Sequence of chain 1.E:
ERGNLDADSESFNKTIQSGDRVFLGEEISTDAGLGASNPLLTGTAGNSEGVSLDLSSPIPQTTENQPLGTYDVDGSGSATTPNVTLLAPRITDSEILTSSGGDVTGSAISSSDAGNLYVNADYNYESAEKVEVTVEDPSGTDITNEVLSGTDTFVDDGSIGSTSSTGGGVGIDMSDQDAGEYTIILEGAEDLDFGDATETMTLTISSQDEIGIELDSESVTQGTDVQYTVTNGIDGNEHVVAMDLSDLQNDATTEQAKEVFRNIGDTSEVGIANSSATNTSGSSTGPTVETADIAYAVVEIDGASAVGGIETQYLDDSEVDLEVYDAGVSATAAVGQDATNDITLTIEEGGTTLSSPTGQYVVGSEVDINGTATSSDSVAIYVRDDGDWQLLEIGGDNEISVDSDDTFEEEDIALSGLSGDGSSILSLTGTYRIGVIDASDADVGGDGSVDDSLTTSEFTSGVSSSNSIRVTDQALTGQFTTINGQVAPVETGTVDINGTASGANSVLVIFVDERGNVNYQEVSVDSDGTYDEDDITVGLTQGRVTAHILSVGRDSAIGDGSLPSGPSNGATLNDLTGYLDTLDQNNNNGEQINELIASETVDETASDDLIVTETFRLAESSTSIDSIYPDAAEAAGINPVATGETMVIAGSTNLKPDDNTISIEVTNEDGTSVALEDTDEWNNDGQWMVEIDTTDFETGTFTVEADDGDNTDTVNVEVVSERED

Binding-site contacts:
Ligand atom C4 contacts residue ASN274 of chain 1.E at 4.1 Å.
Ligand atom C3 contacts residue THR291 of chain 1.E at 4.2 Å.
Ligand atom C5 contacts residue ALA277 of chain 1.E at 3.9 Å (hydrophobic).
Ligand atom C5 contacts residue PRO287 of chain 1.E at 4.2 Å (hydrophobic).
Ligand atom C1 contacts residue THR291 of chain 1.E at 3.9 Å.
Ligand atom O6 contacts residue GLY286 of chain 1.E at 3.2 Å.
Ligand atom C2 contacts residue SER276 of chain 1.E at 4.1 Å.
Ligand atom C6 contacts residue ALA277 of chain 1.E at 4.2 Å (hydrophobic).
Ligand atom C1 contacts residue ASN274 of chain 1.E at 1.4 Å.
Ligand atom O2 contacts residue ASN274 of chain 1.E at 3.0 Å (h-bond).
Ligand atom O5 contacts residue THR291 of chain 1.E at 3.3 Å.
Ligand atom C5 contacts residue ASN274 of chain 1.E at 3.5 Å.
Ligand atom O2 contacts residue SER275 of chain 1.E at 4.1 Å.
Ligand atom O6 contacts residue ALA277 of chain 1.E at 3.4 Å.
Ligand atom O6 contacts residue PRO287 of chain 1.E at 3.0 Å (h-bond).
Ligand atom C1 contacts residue SER276 of chain 1.E at 4.0 Å.
Ligand atom O5 contacts residue PRO287 of chain 1.E at 3.2 Å.
Ligand atom C5 contacts residue THR291 of chain 1.E at 3.9 Å.
Ligand atom C4 contacts residue THR291 of chain 1.E at 3.8 Å.
Ligand atom C1 contacts residue ALA277 of chain 1.E at 3.9 Å (hydrophobic).
Ligand atom C3 contacts residue ASN274 of chain 1.E at 3.8 Å.
Ligand atom O6 contacts residue THR285 of chain 1.E at 4.3 Å.
Ligand atom C6 contacts residue GLY286 of chain 1.E at 4.4 Å.
Ligand atom O2 contacts residue SER276 of chain 1.E at 3.5 Å (h-bond).
Ligand atom C6 contacts residue THR291 of chain 1.E at 4.1 Å.
Ligand atom C1 contacts residue PRO287 of chain 1.E at 3.8 Å (hydrophobic).
Ligand atom C6 contacts residue PRO287 of chain 1.E at 4.0 Å (hydrophobic).
Ligand atom C2 contacts residue ASN274 of chain 1.E at 2.5 Å.
Ligand atom O5 contacts residue ASN274 of chain 1.E at 2.2 Å (h-bond).
Ligand atom O5 contacts residue ALA277 of chain 1.E at 3.9 Å.
Ligand atom C3 contacts residue SER276 of chain 1.E at 4.1 Å.
Ligand atom C2 contacts residue THR291 of chain 1.E at 3.7 Å.

A protein and the small-molecule ligand that binds it are described below.
Small molecule (SMILES): OC[C@H]1O[C@@H](O)[C@H](O)[C@@H](O)[C@@H]1O